The protein below binds the small molecule below.
Small molecule (SMILES): CC(=O)N[C@@H]1[C@@H](O)[C@H](O)[C@@H](CO)O[C@H]1O

Sequence of chain 1.A:
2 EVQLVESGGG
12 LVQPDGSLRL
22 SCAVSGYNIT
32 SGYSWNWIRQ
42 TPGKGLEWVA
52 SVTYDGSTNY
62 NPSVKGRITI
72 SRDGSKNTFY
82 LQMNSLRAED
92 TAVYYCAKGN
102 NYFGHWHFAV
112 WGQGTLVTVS

Binding-site contacts:
Ligand atom C5 contacts residue ASN29 of chain 1.A at 3.7 Å.
Ligand atom C1 contacts residue THR31 of chain 1.A at 3.8 Å.
Ligand atom C4 contacts residue GLY75 of chain 1.A at 4.3 Å.
Ligand atom C5 contacts residue GLY75 of chain 1.A at 4.3 Å.
Ligand atom C7 contacts residue ASN29 of chain 1.A at 3.3 Å.
Ligand atom C1 contacts residue GLY75 of chain 1.A at 3.7 Å.
Ligand atom C3 contacts residue SER76 of chain 1.A at 4.1 Å.
Ligand atom N2 contacts residue ASN29 of chain 1.A at 3.0 Å (h-bond).
Ligand atom C2 contacts residue GLY75 of chain 1.A at 3.7 Å.
Ligand atom N2 contacts residue SER76 of chain 1.A at 4.1 Å.
Ligand atom O5 contacts residue ASN29 of chain 1.A at 2.4 Å (h-bond).
Ligand atom N2 contacts residue GLY75 of chain 1.A at 3.5 Å (h-bond).
Ligand atom C4 contacts residue ASN29 of chain 1.A at 4.2 Å.
Ligand atom C3 contacts residue GLY75 of chain 1.A at 3.4 Å.
Ligand atom C8 contacts residue SER76 of chain 1.A at 4.4 Å.
Ligand atom C1 contacts residue ASN29 of chain 1.A at 1.4 Å.
Ligand atom O3 contacts residue GLY75 of chain 1.A at 4.2 Å.
Ligand atom C6 contacts residue THR31 of chain 1.A at 3.9 Å.
Ligand atom C2 contacts residue ASN29 of chain 1.A at 2.5 Å.
Ligand atom C5 contacts residue THR31 of chain 1.A at 3.8 Å.
Ligand atom C8 contacts residue ASN78 of chain 1.A at 3.8 Å.
Ligand atom O3 contacts residue SER76 of chain 1.A at 4.1 Å.
Ligand atom C3 contacts residue ASN29 of chain 1.A at 3.8 Å.
Ligand atom O7 contacts residue ASN29 of chain 1.A at 3.2 Å (h-bond).
Ligand atom O5 contacts residue THR31 of chain 1.A at 3.3 Å (h-bond).
Ligand atom C8 contacts residue ASN29 of chain 1.A at 4.5 Å.